A small-molecule ligand and the protein it binds are described below.
Small molecule (SMILES): O=S(=O)(O)c1cc(S(=O)(=O)O)c2ccc3c(S(=O)(=O)O)cc(S(=O)(=O)O)c4ccc1c2c43

Binding-site contacts:
Ligand atom CAW contacts residue ARG195 of chain 2.A at 4.3 Å.
Ligand atom CAQ contacts residue ARG195 of chain 2.A at 3.3 Å.
Ligand atom CAY contacts residue ARG195 of chain 2.A at 4.1 Å.
Ligand atom OAC contacts residue ARG195 of chain 2.A at 3.5 Å (salt-bridge).
Ligand atom SBF contacts residue ARG195 of chain 2.A at 4.4 Å.
Ligand atom CAV contacts residue ARG195 of chain 2.A at 4.2 Å.
Ligand atom CAN contacts residue ARG195 of chain 2.A at 4.4 Å.
Ligand atom CAR contacts residue ARG195 of chain 2.A at 3.5 Å.
Ligand atom CAT contacts residue ARG195 of chain 2.A at 3.6 Å.
Ligand atom OAD contacts residue LYS225 of chain 2.A at 4.1 Å.
Ligand atom CBB contacts residue ARG195 of chain 2.A at 3.7 Å.
Ligand atom OAG contacts residue ARG195 of chain 2.A at 4.0 Å.
Ligand atom CAU contacts residue ARG195 of chain 2.A at 4.2 Å.
Ligand atom CBA contacts residue ARG195 of chain 2.A at 3.8 Å.
Ligand atom OAJ contacts residue ARG195 of chain 2.A at 4.2 Å.
Ligand atom CAM contacts residue ARG195 of chain 2.A at 4.3 Å.
Ligand atom CAZ contacts residue ARG195 of chain 2.A at 3.8 Å.
Ligand atom CAX contacts residue ARG195 of chain 2.A at 3.3 Å.
Ligand atom SBD contacts residue LYS225 of chain 2.A at 4.3 Å.
Ligand atom SBD contacts residue ARG195 of chain 2.A at 4.0 Å.
Ligand atom OAC contacts residue LYS225 of chain 2.A at 3.4 Å.
Ligand atom OAC contacts residue ASP222 of chain 2.A at 4.5 Å.
Ligand atom OAH contacts residue ARG195 of chain 2.A at 4.3 Å.

Sequence of chain 2.A:
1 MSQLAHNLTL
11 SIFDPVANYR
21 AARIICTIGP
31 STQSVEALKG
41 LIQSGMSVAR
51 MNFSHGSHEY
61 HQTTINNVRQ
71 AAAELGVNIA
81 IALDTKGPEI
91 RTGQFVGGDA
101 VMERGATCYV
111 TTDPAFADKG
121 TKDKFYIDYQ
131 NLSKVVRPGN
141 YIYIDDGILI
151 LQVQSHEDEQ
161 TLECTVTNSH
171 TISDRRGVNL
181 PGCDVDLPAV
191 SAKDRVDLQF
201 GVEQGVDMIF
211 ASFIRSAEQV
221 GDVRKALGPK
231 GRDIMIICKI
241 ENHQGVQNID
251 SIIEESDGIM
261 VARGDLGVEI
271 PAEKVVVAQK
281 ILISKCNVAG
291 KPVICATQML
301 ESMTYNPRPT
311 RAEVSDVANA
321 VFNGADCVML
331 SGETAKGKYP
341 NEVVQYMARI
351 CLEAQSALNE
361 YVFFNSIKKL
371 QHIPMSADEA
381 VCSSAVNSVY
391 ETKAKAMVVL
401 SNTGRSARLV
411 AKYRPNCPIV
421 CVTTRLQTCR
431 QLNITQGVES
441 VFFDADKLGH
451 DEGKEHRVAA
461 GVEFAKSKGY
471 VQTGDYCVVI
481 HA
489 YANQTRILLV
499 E